Sequence of chain 1.A:
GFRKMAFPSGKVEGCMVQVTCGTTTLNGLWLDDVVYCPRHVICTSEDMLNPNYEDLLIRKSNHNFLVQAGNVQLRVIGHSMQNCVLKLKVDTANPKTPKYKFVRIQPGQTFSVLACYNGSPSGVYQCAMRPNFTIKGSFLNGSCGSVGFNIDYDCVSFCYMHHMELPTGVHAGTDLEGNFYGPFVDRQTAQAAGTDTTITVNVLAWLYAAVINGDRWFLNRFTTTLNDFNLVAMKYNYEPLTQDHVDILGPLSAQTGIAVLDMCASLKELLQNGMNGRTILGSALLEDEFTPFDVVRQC

This small molecule binds to this protein.
Small molecule (SMILES): CC(C)C[C@H](NC(=O)OCCSc1ccccc1)C(=O)N[C@@H](C[C@@H]1CCNC1=O)[C@@H](O)S(=O)(=O)O

Binding-site contacts:
Ligand atom O5 contacts residue GLN193 of chain 1.A at 3.0 Å (h-bond).
Ligand atom C14 contacts residue CYS149 of chain 1.A at 1.8 Å (hydrophobic).
Ligand atom C3 contacts residue UV21 of chain 1.C at 0.2 Å.
Ligand atom C20 contacts residue UV21 of chain 1.C at 0.1 Å.
Ligand atom C12 contacts residue UV21 of chain 1.C at 0.0 Å.
Ligand atom N2 contacts residue HIS168 of chain 1.A at 2.9 Å (h-bond).
Ligand atom C16 contacts residue GLU170 of chain 1.A at 2.9 Å.
Ligand atom C16 contacts residue UV21 of chain 1.C at 0.1 Å.
Ligand atom O5 contacts residue UV21 of chain 1.C at 0.1 Å (h-bond).
Ligand atom C13 contacts residue UV21 of chain 1.C at 0.0 Å.
Ligand atom C18 contacts residue UV21 of chain 1.C at 0.1 Å.
Ligand atom N1 contacts residue GLN193 of chain 1.A at 3.0 Å (h-bond).
Ligand atom C8 contacts residue UV21 of chain 1.C at 0.1 Å.
Ligand atom C17 contacts residue UV21 of chain 1.C at 0.1 Å.
Ligand atom O2 contacts residue HIS167 of chain 1.A at 2.7 Å (h-bond).
Ligand atom C2 contacts residue UV21 of chain 1.C at 0.1 Å.
Ligand atom C10 contacts residue UV21 of chain 1.C at 0.1 Å.
Ligand atom N1 contacts residue UV21 of chain 1.C at 0.1 Å (h-bond).
Ligand atom C5 contacts residue UV21 of chain 1.C at 0.3 Å.
Ligand atom C19 contacts residue UV21 of chain 1.C at 0.1 Å.
Ligand atom O3 contacts residue CYS149 of chain 1.A at 2.7 Å (h-bond).
Ligand atom S1 contacts residue UV21 of chain 1.C at 0.1 Å (h-bond).
Ligand atom C9 contacts residue UV21 of chain 1.C at 0.1 Å.
Ligand atom C15 contacts residue UV21 of chain 1.C at 0.2 Å.
Ligand atom O1 contacts residue UV21 of chain 1.C at 0.4 Å (h-bond).
Ligand atom O3 contacts residue UV21 of chain 1.C at 1.3 Å.
Ligand atom C11 contacts residue UV21 of chain 1.C at 0.2 Å.
Ligand atom O2 contacts residue UV21 of chain 1.C at 0.4 Å (h-bond).
Ligand atom O4 contacts residue UV21 of chain 1.C at 0.8 Å (h-bond).
Ligand atom C14 contacts residue UV21 of chain 1.C at 0.1 Å.
Ligand atom N3 contacts residue UV21 of chain 1.C at 0.1 Å (h-bond).
Ligand atom C8 contacts residue CYS149 of chain 1.A at 2.7 Å (hydrophobic).
Ligand atom N2 contacts residue UV21 of chain 1.C at 0.1 Å (h-bond).
Ligand atom C21 contacts residue UV21 of chain 1.C at 0.0 Å.
Ligand atom C4 contacts residue UV21 of chain 1.C at 0.3 Å.
Ligand atom C22 contacts residue UV21 of chain 1.C at 0.1 Å.
Ligand atom C6 contacts residue UV21 of chain 1.C at 0.4 Å.
Ligand atom O1 contacts residue GLU170 of chain 1.A at 3.0 Å (salt-bridge).
Ligand atom C7 contacts residue UV21 of chain 1.C at 0.3 Å.
Ligand atom C1 contacts residue UV21 of chain 1.C at 0.2 Å.